Sequence of chain 1.B:
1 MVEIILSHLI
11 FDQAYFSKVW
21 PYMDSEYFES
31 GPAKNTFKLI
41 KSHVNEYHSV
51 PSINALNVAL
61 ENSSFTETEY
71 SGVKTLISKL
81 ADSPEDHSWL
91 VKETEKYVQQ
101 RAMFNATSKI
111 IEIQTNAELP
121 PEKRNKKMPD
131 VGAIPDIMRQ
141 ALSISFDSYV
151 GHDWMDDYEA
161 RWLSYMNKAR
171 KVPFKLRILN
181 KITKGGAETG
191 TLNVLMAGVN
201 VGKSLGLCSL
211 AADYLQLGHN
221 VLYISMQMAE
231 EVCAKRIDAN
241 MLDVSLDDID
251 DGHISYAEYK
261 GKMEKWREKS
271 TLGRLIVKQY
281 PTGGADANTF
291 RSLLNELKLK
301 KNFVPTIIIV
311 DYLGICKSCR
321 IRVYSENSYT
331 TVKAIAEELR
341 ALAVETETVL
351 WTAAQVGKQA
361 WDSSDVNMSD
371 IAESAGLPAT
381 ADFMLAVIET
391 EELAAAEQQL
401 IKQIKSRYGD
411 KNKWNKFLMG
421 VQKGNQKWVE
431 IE

Sequence of chain 1.C:
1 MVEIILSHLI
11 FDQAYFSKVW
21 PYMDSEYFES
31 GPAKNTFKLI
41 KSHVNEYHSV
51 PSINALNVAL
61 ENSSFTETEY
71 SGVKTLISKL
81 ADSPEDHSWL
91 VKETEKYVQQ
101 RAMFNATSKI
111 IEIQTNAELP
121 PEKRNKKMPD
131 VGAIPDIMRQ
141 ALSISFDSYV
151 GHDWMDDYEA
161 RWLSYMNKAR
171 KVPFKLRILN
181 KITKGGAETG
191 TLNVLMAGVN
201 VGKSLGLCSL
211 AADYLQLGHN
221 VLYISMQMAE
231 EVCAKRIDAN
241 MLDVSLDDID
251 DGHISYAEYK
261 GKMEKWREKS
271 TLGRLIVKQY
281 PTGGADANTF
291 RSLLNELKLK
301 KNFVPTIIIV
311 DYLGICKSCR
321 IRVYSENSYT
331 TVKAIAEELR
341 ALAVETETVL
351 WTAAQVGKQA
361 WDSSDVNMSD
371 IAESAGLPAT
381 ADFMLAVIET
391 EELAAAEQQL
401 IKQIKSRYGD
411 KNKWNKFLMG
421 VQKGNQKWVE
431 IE

A small-molecule ligand and the protein it binds are described below.
Small molecule (SMILES): Nc1ncnc2c1ncn2[C@@H]1O[C@H](COP(=O)(O)OP(=O)(O)OP(O)(O)=S)[C@@H](O)[C@H]1O

Binding-site contacts:
Ligand atom O2A contacts residue SER204 of chain 1.C at 3.2 Å (h-bond).
Ligand atom O2' contacts residue ASP410 of chain 1.B at 3.4 Å.
Ligand atom O3G contacts residue GLN227 of chain 1.C at 3.0 Å (h-bond).
Ligand atom O1B contacts residue SER204 of chain 1.C at 3.3 Å (h-bond).
Ligand atom O2A contacts residue GLY202 of chain 1.C at 3.4 Å.
Ligand atom O3G contacts residue LYS203 of chain 1.C at 3.5 Å.
Ligand atom O1B contacts residue MG1 of chain 1.N at 2.3 Å.
Ligand atom C5 contacts residue ARG407 of chain 1.B at 3.2 Å.
Ligand atom O5' contacts residue ARG236 of chain 1.C at 3.5 Å (salt-bridge).
Ligand atom O3' contacts residue ASN200 of chain 1.C at 3.0 Å (h-bond).
Ligand atom O3A contacts residue ASN200 of chain 1.C at 3.2 Å (h-bond).
Ligand atom O3B contacts residue ASN200 of chain 1.C at 3.0 Å (h-bond).
Ligand atom O3B contacts residue LYS203 of chain 1.C at 3.1 Å (salt-bridge).
Ligand atom C8 contacts residue ARG236 of chain 1.C at 3.1 Å.
Ligand atom O1A contacts residue ARG236 of chain 1.C at 2.7 Å (salt-bridge).
Ligand atom C3' contacts residue ASN200 of chain 1.C at 3.4 Å.
Ligand atom O2B contacts residue GLY202 of chain 1.C at 2.8 Å (h-bond).
Ligand atom S1G contacts residue ALA379 of chain 1.B at 3.4 Å (h-bond).
Ligand atom PG contacts residue MG1 of chain 1.N at 3.0 Å.
Ligand atom S1G contacts residue GLN355 of chain 1.C at 2.7 Å (h-bond).
Ligand atom N3 contacts residue GLY409 of chain 1.B at 3.5 Å.
Ligand atom S1G contacts residue VAL199 of chain 1.C at 3.6 Å.
Ligand atom C6 contacts residue ARG407 of chain 1.B at 3.3 Å.
Ligand atom N6 contacts residue LYS235 of chain 1.C at 3.5 Å (salt-bridge).
Ligand atom C2 contacts residue GLY409 of chain 1.B at 3.4 Å.
Ligand atom O2G contacts residue MG1 of chain 1.N at 3.1 Å.
Ligand atom PB contacts residue MG1 of chain 1.N at 3.5 Å.
Ligand atom N1 contacts residue LEU246 of chain 1.C at 3.2 Å.
Ligand atom C2 contacts residue LEU246 of chain 1.C at 3.6 Å (hydrophobic).
Ligand atom O2G contacts residue LYS405 of chain 1.B at 3.1 Å (salt-bridge).
Ligand atom N6 contacts residue ARG407 of chain 1.B at 3.1 Å (salt-bridge).
Ligand atom N7 contacts residue ARG236 of chain 1.C at 3.1 Å (salt-bridge).
Ligand atom PA contacts residue ARG236 of chain 1.C at 3.5 Å.
Ligand atom O2B contacts residue LYS203 of chain 1.C at 2.6 Å (salt-bridge).
Ligand atom C6 contacts residue LEU246 of chain 1.C at 3.5 Å (hydrophobic).
Ligand atom O2G contacts residue ARG407 of chain 1.B at 2.4 Å (salt-bridge).
Ligand atom O3G contacts residue MG1 of chain 1.N at 1.9 Å.
Ligand atom N1 contacts residue TYR408 of chain 1.B at 3.4 Å (h-bond).
Ligand atom O2A contacts residue LEU205 of chain 1.C at 2.9 Å (h-bond).
Ligand atom N7 contacts residue ARG407 of chain 1.B at 3.0 Å (salt-bridge).